Binding-site contacts:
Ligand atom C3 contacts residue GLU141 of chain 1.A at 4.1 Å.
Ligand atom O3 contacts residue HIS137 of chain 1.A at 4.4 Å.
Ligand atom O3 contacts residue HIS179 of chain 1.A at 3.5 Å (h-bond).
Ligand atom C2 contacts residue FE21 of chain 1.D at 4.4 Å.
Ligand atom C3 contacts residue LEU192 of chain 1.A at 3.9 Å (hydrophobic).
Ligand atom O1 contacts residue FE21 of chain 1.D at 4.3 Å.
Ligand atom P1 contacts residue TYR104 of chain 1.A at 3.9 Å.
Ligand atom O4 contacts residue LYS22 of chain 1.B at 2.8 Å (salt-bridge).
Ligand atom C3 contacts residue ALA194 of chain 1.A at 4.4 Å (hydrophobic).
Ligand atom O1 contacts residue TYR104 of chain 1.A at 3.4 Å (h-bond).
Ligand atom C2 contacts residue PHE181 of chain 1.A at 4.0 Å (hydrophobic).
Ligand atom O2 contacts residue ASN134 of chain 1.A at 2.7 Å (h-bond).
Ligand atom O3 contacts residue FE21 of chain 1.D at 2.3 Å.
Ligand atom O1 contacts residue TYR102 of chain 1.A at 3.3 Å.
Ligand atom P1 contacts residue ASN134 of chain 1.A at 3.8 Å.
Ligand atom C2 contacts residue TYR102 of chain 1.A at 3.5 Å (hydrophobic).
Ligand atom O2 contacts residue HIS179 of chain 1.A at 3.2 Å (h-bond).
Ligand atom O3 contacts residue GLU141 of chain 1.A at 2.5 Å (salt-bridge).
Ligand atom C1 contacts residue GLU141 of chain 1.A at 3.7 Å.
Ligand atom C3 contacts residue LEU143 of chain 1.A at 4.1 Å (hydrophobic).
Ligand atom C2 contacts residue GLU141 of chain 1.A at 4.4 Å.
Ligand atom O4 contacts residue TYR104 of chain 1.A at 3.3 Å (h-bond).
Ligand atom O1 contacts residue ARG96 of chain 1.A at 2.5 Å (salt-bridge).
Ligand atom O2 contacts residue HIS137 of chain 1.A at 3.2 Å (h-bond).
Ligand atom O2 contacts residue FE21 of chain 1.D at 2.0 Å.
Ligand atom P1 contacts residue HIS179 of chain 1.A at 4.4 Å.
Ligand atom P1 contacts residue LYS22 of chain 1.B at 4.3 Å.
Ligand atom C3 contacts residue PHE181 of chain 1.A at 3.5 Å (hydrophobic).
Ligand atom C3 contacts residue VAL121 of chain 1.A at 4.2 Å (hydrophobic).
Ligand atom C3 contacts residue TYR102 of chain 1.A at 4.4 Å (hydrophobic).
Ligand atom P1 contacts residue ARG96 of chain 1.A at 4.0 Å.
Ligand atom O2 contacts residue GLU141 of chain 1.A at 4.1 Å.
Ligand atom C1 contacts residue FE21 of chain 1.D at 3.2 Å.
Ligand atom P1 contacts residue FE21 of chain 1.D at 3.1 Å.
Ligand atom O3 contacts residue PHE181 of chain 1.A at 4.2 Å.
Ligand atom O1 contacts residue ASN134 of chain 1.A at 3.5 Å (h-bond).
Ligand atom O4 contacts residue FE21 of chain 1.D at 3.9 Å.

Sequence of chain 1.B:
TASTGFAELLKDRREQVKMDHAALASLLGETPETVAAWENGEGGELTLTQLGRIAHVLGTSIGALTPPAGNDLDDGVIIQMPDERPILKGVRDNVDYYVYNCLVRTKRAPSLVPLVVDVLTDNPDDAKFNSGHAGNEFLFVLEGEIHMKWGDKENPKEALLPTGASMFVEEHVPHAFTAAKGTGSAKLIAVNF

This protein binds this small molecule.
Small molecule (SMILES): CC[C@@H](O)P(=O)(O)O

Sequence of chain 1.A:
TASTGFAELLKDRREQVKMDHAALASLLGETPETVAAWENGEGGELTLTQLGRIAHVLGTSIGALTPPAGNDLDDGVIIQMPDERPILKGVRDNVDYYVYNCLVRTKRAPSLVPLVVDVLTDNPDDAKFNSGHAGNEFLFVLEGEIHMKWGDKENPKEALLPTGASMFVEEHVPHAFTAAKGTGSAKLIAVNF